Binding-site contacts:
Ligand atom S1 contacts residue THR198 of chain 1.A at 3.9 Å.
Ligand atom C2 contacts residue LEU197 of chain 1.A at 3.9 Å (hydrophobic).
Ligand atom O1 contacts residue VAL121 of chain 1.A at 3.9 Å.
Ligand atom O2 contacts residue LEU197 of chain 1.A at 3.4 Å.
Ligand atom O2 contacts residue SER196 of chain 1.A at 4.0 Å.
Ligand atom O1 contacts residue TRP208 of chain 1.A at 4.0 Å.
Ligand atom C5 contacts residue LEU197 of chain 1.A at 3.8 Å (hydrophobic).
Ligand atom C6 contacts residue THR199 of chain 1.A at 3.2 Å.
Ligand atom S1 contacts residue HIS94 of chain 1.A at 3.9 Å.
Ligand atom C12 contacts residue PHE130 of chain 1.A at 4.1 Å (hydrophobic).
Ligand atom O3 contacts residue PHE130 of chain 1.A at 3.5 Å.
Ligand atom O1 contacts residue HIS94 of chain 1.A at 3.3 Å.
Ligand atom S1 contacts residue ZN1 of chain 1.B at 3.0 Å.
Ligand atom O1 contacts residue HIS119 of chain 1.A at 3.4 Å (h-bond).
Ligand atom O1 contacts residue ZN1 of chain 1.B at 3.0 Å.
Ligand atom N1 contacts residue ZN1 of chain 1.B at 1.9 Å.
Ligand atom C6 contacts residue LEU197 of chain 1.A at 3.8 Å (hydrophobic).
Ligand atom C2 contacts residue HIS94 of chain 1.A at 4.0 Å.
Ligand atom C7 contacts residue PHE130 of chain 1.A at 3.9 Å (hydrophobic).
Ligand atom O2 contacts residue THR198 of chain 1.A at 3.0 Å (h-bond).
Ligand atom C2 contacts residue VAL121 of chain 1.A at 3.8 Å (hydrophobic).
Ligand atom C3 contacts residue VAL121 of chain 1.A at 4.1 Å (hydrophobic).
Ligand atom C1 contacts residue LEU197 of chain 1.A at 3.9 Å (hydrophobic).
Ligand atom N1 contacts residue HIS119 of chain 1.A at 3.4 Å (h-bond).
Ligand atom C4 contacts residue LEU197 of chain 1.A at 3.8 Å (hydrophobic).
Ligand atom O2 contacts residue TRP208 of chain 1.A at 3.5 Å.
Ligand atom C8 contacts residue PHE130 of chain 1.A at 3.9 Å (hydrophobic).
Ligand atom C1 contacts residue HIS94 of chain 1.A at 4.1 Å.
Ligand atom C12 contacts residue PRO201 of chain 1.A at 3.9 Å (hydrophobic).
Ligand atom O2 contacts residue ZN1 of chain 1.B at 4.0 Å.
Ligand atom S1 contacts residue HIS119 of chain 1.A at 3.9 Å.
Ligand atom N1 contacts residue HIS96 of chain 1.A at 3.3 Å (h-bond).
Ligand atom C12 contacts residue LEU197 of chain 1.A at 4.0 Å (hydrophobic).
Ligand atom C11 contacts residue PRO201 of chain 1.A at 4.0 Å (hydrophobic).
Ligand atom C5 contacts residue THR199 of chain 1.A at 3.4 Å.
Ligand atom N1 contacts residue HIS94 of chain 1.A at 3.2 Å (h-bond).
Ligand atom C3 contacts residue GLN92 of chain 1.A at 3.9 Å.
Ligand atom O1 contacts residue VAL142 of chain 1.A at 3.8 Å.
Ligand atom C3 contacts residue LEU197 of chain 1.A at 3.9 Å (hydrophobic).
Ligand atom N1 contacts residue THR198 of chain 1.A at 2.9 Å (h-bond).

This small molecule binds to this protein.
Small molecule (SMILES): NS(=O)(=O)c1ccc(OP(=O)(O)c2ccccc2)cc1

Sequence of chain 1.A:
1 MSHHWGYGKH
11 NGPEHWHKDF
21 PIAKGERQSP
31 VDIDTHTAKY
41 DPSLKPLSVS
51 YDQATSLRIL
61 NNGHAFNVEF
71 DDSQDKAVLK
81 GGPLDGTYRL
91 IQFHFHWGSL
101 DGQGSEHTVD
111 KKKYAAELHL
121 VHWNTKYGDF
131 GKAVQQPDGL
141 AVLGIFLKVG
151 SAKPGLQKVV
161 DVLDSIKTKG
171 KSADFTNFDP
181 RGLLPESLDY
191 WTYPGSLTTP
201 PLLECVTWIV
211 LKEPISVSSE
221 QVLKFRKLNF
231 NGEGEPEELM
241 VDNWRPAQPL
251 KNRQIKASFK